Binding-site contacts:
Ligand atom C3 contacts residue ASN15 of chain 1.C at 3.9 Å.
Ligand atom C7 contacts residue THR17 of chain 1.C at 4.3 Å.
Ligand atom C4 contacts residue ASN15 of chain 1.C at 4.3 Å.
Ligand atom O7 contacts residue ASN15 of chain 1.C at 2.8 Å (h-bond).
Ligand atom C1 contacts residue ASN15 of chain 1.C at 1.4 Å.
Ligand atom N2 contacts residue ASN15 of chain 1.C at 3.3 Å (h-bond).
Ligand atom C7 contacts residue ASN15 of chain 1.C at 3.4 Å.
Ligand atom C8 contacts residue THR17 of chain 1.C at 3.4 Å.
Ligand atom C8 contacts residue ASN31 of chain 1.C at 4.3 Å.
Ligand atom O5 contacts residue ASN15 of chain 1.C at 2.4 Å (h-bond).
Ligand atom C5 contacts residue ASN15 of chain 1.C at 3.7 Å.
Ligand atom O7 contacts residue THR17 of chain 1.C at 4.4 Å.
Ligand atom C2 contacts residue ASN15 of chain 1.C at 2.6 Å.

The protein below binds the small molecule below.
Small molecule (SMILES): CC(=O)N[C@@H]1[C@@H](O)[C@H](O)[C@@H](CO)O[C@H]1O

Sequence of chain 1.C:
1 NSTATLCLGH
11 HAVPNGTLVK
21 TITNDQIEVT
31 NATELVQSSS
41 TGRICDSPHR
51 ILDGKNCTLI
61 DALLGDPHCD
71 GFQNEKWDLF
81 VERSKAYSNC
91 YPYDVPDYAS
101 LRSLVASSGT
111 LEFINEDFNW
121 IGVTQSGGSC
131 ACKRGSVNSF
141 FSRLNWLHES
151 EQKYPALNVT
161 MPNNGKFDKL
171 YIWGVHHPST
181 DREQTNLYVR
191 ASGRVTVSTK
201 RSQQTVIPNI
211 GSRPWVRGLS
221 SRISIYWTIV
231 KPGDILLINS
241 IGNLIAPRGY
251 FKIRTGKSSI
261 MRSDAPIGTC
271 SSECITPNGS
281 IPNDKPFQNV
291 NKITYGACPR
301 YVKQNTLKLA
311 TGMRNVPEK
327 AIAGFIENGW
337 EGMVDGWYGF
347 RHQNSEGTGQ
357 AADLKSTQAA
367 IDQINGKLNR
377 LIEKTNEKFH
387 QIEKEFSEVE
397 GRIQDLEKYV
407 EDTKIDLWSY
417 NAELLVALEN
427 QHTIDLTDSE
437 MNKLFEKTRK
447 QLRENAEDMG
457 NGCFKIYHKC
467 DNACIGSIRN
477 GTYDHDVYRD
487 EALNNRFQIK